Sequence of chain 1.C:
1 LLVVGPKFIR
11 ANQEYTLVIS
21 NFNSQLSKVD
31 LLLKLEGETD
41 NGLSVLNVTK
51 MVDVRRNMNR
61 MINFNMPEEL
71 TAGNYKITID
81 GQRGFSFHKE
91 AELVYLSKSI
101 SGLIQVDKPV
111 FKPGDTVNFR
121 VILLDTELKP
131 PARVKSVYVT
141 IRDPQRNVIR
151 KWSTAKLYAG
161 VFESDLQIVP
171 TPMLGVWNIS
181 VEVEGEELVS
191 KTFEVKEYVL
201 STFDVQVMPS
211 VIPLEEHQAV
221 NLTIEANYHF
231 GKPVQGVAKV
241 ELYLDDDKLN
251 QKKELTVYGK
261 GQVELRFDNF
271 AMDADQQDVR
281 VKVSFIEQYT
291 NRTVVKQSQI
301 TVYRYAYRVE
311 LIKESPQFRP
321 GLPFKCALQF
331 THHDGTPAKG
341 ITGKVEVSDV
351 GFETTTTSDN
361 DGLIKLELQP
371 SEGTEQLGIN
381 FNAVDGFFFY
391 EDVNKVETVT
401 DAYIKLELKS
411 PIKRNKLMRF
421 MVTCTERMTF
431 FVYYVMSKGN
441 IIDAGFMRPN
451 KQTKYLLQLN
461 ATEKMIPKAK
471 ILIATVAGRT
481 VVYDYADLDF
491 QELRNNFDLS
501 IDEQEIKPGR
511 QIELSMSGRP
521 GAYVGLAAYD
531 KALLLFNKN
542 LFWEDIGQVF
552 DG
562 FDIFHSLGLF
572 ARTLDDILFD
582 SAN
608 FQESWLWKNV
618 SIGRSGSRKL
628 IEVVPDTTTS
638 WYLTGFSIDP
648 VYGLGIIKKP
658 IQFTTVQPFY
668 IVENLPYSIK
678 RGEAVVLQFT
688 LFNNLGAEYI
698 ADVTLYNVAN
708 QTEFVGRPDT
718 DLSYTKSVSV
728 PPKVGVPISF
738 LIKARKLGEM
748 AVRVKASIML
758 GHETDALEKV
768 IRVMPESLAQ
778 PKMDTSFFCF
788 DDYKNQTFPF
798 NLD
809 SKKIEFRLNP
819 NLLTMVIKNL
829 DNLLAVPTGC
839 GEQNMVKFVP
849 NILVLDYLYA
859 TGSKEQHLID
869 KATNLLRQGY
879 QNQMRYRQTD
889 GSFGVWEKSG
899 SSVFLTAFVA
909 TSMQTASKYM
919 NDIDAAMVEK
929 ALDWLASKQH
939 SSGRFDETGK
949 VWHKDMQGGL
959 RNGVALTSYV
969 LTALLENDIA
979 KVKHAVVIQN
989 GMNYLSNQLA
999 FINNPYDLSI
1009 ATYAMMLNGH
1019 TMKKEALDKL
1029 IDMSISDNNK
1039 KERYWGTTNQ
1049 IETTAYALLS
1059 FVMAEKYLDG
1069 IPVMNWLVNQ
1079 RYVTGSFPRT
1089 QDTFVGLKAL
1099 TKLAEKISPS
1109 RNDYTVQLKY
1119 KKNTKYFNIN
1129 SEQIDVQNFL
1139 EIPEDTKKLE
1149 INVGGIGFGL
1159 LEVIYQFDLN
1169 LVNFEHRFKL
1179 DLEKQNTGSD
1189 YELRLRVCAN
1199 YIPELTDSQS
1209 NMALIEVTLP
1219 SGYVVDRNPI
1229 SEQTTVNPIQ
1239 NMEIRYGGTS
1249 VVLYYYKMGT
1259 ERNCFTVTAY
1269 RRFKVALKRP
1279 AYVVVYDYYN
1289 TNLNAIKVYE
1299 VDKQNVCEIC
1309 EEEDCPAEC

The small molecule below binds the protein below.
Small molecule (SMILES): CC(=O)N[C@@H]1[C@@H](O)[C@H](O)[C@@H](CO)O[C@H]1O

Binding-site contacts:
Ligand atom C5 contacts residue ARG742 of chain 1.C at 4.5 Å.
Ligand atom O5 contacts residue ASN707 of chain 1.C at 2.4 Å (h-bond).
Ligand atom O5 contacts residue ARG742 of chain 1.C at 3.9 Å.
Ligand atom C8 contacts residue ASN707 of chain 1.C at 4.5 Å.
Ligand atom C4 contacts residue ASN707 of chain 1.C at 4.2 Å.
Ligand atom O7 contacts residue ASN707 of chain 1.C at 3.5 Å (h-bond).
Ligand atom C2 contacts residue ASN707 of chain 1.C at 2.3 Å.
Ligand atom C1 contacts residue ARG742 of chain 1.C at 4.0 Å.
Ligand atom N2 contacts residue ASN707 of chain 1.C at 2.8 Å (h-bond).
Ligand atom C1 contacts residue ASN707 of chain 1.C at 1.4 Å.
Ligand atom C5 contacts residue ASN707 of chain 1.C at 3.7 Å.
Ligand atom C7 contacts residue ASN707 of chain 1.C at 3.3 Å.
Ligand atom C3 contacts residue ASN707 of chain 1.C at 3.7 Å.